Sequence of chain 54.A:
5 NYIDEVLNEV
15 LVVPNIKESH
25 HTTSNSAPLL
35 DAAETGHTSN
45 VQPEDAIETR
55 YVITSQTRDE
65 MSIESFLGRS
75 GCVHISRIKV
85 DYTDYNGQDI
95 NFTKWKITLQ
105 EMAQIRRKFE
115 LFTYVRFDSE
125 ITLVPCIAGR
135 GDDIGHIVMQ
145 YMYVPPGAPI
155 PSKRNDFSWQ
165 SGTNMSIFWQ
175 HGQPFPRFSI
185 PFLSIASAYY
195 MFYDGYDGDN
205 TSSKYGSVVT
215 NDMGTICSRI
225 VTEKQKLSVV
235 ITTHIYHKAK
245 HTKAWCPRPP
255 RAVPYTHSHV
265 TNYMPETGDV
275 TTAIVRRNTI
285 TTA

A protein and the small-molecule ligand that binds it are described below.
Small molecule (SMILES): Cc1cc(CCCCCOc2c(Cl)cc(C3=NCCO3)cc2Cl)on1

Binding-site contacts:
Ligand atom C1B contacts residue ILE125 of chain 54.A at 3.1 Å (hydrophobic).
Ligand atom C3 contacts residue LEU103 of chain 54.A at 4.1 Å (hydrophobic).
Ligand atom C2B contacts residue ILE125 of chain 54.A at 3.1 Å (hydrophobic).
Ligand atom C5B contacts residue TYR147 of chain 54.A at 3.9 Å (hydrophobic).
Ligand atom C5A contacts residue MET146 of chain 54.A at 3.7 Å (hydrophobic).
Ligand atom C31 contacts residue MET195 of chain 54.A at 3.5 Å (hydrophobic).
Ligand atom C4A contacts residue TYR145 of chain 54.A at 3.3 Å (hydrophobic).
Ligand atom C3B contacts residue ILE125 of chain 54.A at 3.5 Å (hydrophobic).
Ligand atom C1C contacts residue LEU103 of chain 54.A at 4.1 Å (hydrophobic).
Ligand atom O1 contacts residue MET217 of chain 54.A at 4.2 Å.
Ligand atom C3B contacts residue ILE220 of chain 54.A at 4.2 Å (hydrophobic).
Ligand atom C5A contacts residue TYR147 of chain 54.A at 4.1 Å (hydrophobic).
Ligand atom O1A contacts residue ILE220 of chain 54.A at 3.6 Å.
Ligand atom N3A contacts residue PHE182 of chain 54.A at 4.0 Å.
Ligand atom N3A contacts residue LEU127 of chain 54.A at 4.1 Å.
Ligand atom C2A contacts residue PHE182 of chain 54.A at 4.2 Å (hydrophobic).
Ligand atom C2A contacts residue ILE220 of chain 54.A at 3.8 Å (hydrophobic).
Ligand atom CL2 contacts residue TYR147 of chain 54.A at 3.4 Å.
Ligand atom CL1 contacts residue ILE125 of chain 54.A at 3.5 Å.
Ligand atom C31 contacts residue GLN104 of chain 54.A at 3.6 Å.
Ligand atom C4C contacts residue MET217 of chain 54.A at 4.2 Å (hydrophobic).
Ligand atom C5A contacts residue ILE220 of chain 54.A at 3.9 Å (hydrophobic).
Ligand atom C5 contacts residue LEU103 of chain 54.A at 3.8 Å (hydrophobic).
Ligand atom C2C contacts residue MET217 of chain 54.A at 3.7 Å (hydrophobic).
Ligand atom C6B contacts residue ILE184 of chain 54.A at 4.1 Å (hydrophobic).
Ligand atom N2 contacts residue THR102 of chain 54.A at 4.2 Å.
Ligand atom N2 contacts residue ASN215 of chain 54.A at 3.7 Å.
Ligand atom C5A contacts residue TYR145 of chain 54.A at 3.8 Å (hydrophobic).
Ligand atom CL1 contacts residue ILE239 of chain 54.A at 3.8 Å.
Ligand atom C5B contacts residue ILE125 of chain 54.A at 3.9 Å (hydrophobic).
Ligand atom C4A contacts residue ILE220 of chain 54.A at 4.1 Å (hydrophobic).
Ligand atom C4B contacts residue ILE125 of chain 54.A at 3.9 Å (hydrophobic).
Ligand atom C4 contacts residue LEU103 of chain 54.A at 3.4 Å (hydrophobic).
Ligand atom O1A contacts residue TYR147 of chain 54.A at 4.0 Å.
Ligand atom C4A contacts residue LEU127 of chain 54.A at 4.0 Å (hydrophobic).
Ligand atom CL2 contacts residue ILE184 of chain 54.A at 3.9 Å.
Ligand atom O1B contacts residue ILE125 of chain 54.A at 3.5 Å.
Ligand atom C6B contacts residue ILE125 of chain 54.A at 3.6 Å (hydrophobic).
Ligand atom C4B contacts residue ILE220 of chain 54.A at 4.0 Å (hydrophobic).
Ligand atom CL2 contacts residue LEU187 of chain 54.A at 3.9 Å.